Sequence of chain 1.C:
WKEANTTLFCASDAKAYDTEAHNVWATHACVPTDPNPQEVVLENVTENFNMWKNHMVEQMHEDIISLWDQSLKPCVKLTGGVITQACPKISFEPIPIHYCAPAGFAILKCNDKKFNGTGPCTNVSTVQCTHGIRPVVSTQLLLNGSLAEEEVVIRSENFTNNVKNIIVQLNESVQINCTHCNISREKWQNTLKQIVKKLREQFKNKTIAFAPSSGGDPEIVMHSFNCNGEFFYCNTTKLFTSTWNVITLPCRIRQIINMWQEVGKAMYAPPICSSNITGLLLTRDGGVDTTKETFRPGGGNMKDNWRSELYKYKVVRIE

Binding-site contacts:
Ligand atom C1 contacts residue ASN6 of chain 1.C at 1.4 Å.
Ligand atom C8 contacts residue ASN6 of chain 1.C at 4.3 Å.
Ligand atom O6 contacts residue ASN6 of chain 1.C at 3.6 Å.
Ligand atom O5 contacts residue ASN6 of chain 1.C at 2.5 Å (h-bond).
Ligand atom O4 contacts residue LYS54 of chain 1.C at 3.6 Å.
Ligand atom O6 contacts residue HIS56 of chain 1.C at 3.1 Å (h-bond).
Ligand atom C5 contacts residue ASN6 of chain 1.C at 3.7 Å.
Ligand atom C6 contacts residue ASN6 of chain 1.C at 4.4 Å.
Ligand atom O6 contacts residue ASN55 of chain 1.C at 3.6 Å.
Ligand atom O5 contacts residue HIS56 of chain 1.C at 4.0 Å.
Ligand atom C2 contacts residue ASN6 of chain 1.C at 2.5 Å.
Ligand atom C6 contacts residue HIS56 of chain 1.C at 4.2 Å.
Ligand atom O7 contacts residue ASN6 of chain 1.C at 3.1 Å (h-bond).
Ligand atom N2 contacts residue ASN6 of chain 1.C at 2.8 Å (h-bond).
Ligand atom C6 contacts residue ASN55 of chain 1.C at 4.2 Å.
Ligand atom C4 contacts residue ASN6 of chain 1.C at 4.2 Å.
Ligand atom C7 contacts residue ASN6 of chain 1.C at 3.2 Å.
Ligand atom C6 contacts residue LYS54 of chain 1.C at 3.4 Å.
Ligand atom O6 contacts residue LYS54 of chain 1.C at 3.3 Å (salt-bridge).
Ligand atom C3 contacts residue ASN6 of chain 1.C at 3.8 Å.
Ligand atom O7 contacts residue HIS56 of chain 1.C at 3.9 Å.

A small-molecule ligand and the protein it binds are described below.
Small molecule (SMILES): CC(=O)N[C@@H]1[C@@H](O)[C@H](O)[C@@H](CO)O[C@H]1O